This protein binds this small molecule.
Small molecule (SMILES): Nc1nc2c(ncn2[C@@H]2O[C@H](CO[P](=O)(O)O[P](=O)(O)NP(=O)(O)O)[C@@H](O)[C@H]2O)c(=O)[nH]1

Sequence of chain 1.A:
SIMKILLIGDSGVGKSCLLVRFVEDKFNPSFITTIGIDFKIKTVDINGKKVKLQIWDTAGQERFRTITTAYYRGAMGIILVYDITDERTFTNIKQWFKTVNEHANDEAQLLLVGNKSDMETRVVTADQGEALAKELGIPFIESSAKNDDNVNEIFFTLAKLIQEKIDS

Binding-site contacts:
Ligand atom O3A contacts residue GLY15 of chain 1.A at 3.2 Å (h-bond).
Ligand atom C3' contacts residue SER31 of chain 1.A at 3.4 Å.
Ligand atom O6 contacts residue ASN116 of chain 1.A at 3.5 Å (h-bond).
Ligand atom O3G contacts residue SER12 of chain 1.A at 3.3 Å.
Ligand atom O3G contacts residue GLY61 of chain 1.A at 2.8 Å (h-bond).
Ligand atom O1B contacts residue VAL14 of chain 1.A at 3.3 Å (h-bond).
Ligand atom N2 contacts residue ASP119 of chain 1.A at 3.0 Å (salt-bridge).
Ligand atom C6 contacts residue LYS117 of chain 1.A at 3.5 Å.
Ligand atom O3' contacts residue SER31 of chain 1.A at 3.5 Å.
Ligand atom O2G contacts residue MG1 of chain 1.C at 2.0 Å.
Ligand atom N2 contacts residue MET120 of chain 1.A at 3.5 Å (h-bond).
Ligand atom O1B contacts residue GLY13 of chain 1.A at 3.5 Å (h-bond).
Ligand atom O6 contacts residue LYS147 of chain 1.A at 3.3 Å (salt-bridge).
Ligand atom N2 contacts residue LYS147 of chain 1.A at 3.5 Å.
Ligand atom O1A contacts residue SER17 of chain 1.A at 3.4 Å (h-bond).
Ligand atom O2B contacts residue MG1 of chain 1.C at 2.1 Å.
Ligand atom O1A contacts residue GLY15 of chain 1.A at 3.3 Å.
Ligand atom N1 contacts residue LYS147 of chain 1.A at 3.5 Å.
Ligand atom N7 contacts residue ASN116 of chain 1.A at 3.3 Å (h-bond).
Ligand atom O2B contacts residue SER17 of chain 1.A at 2.9 Å (h-bond).
Ligand atom O2B contacts residue LYS16 of chain 1.A at 3.5 Å (salt-bridge).
Ligand atom O1G contacts residue SER12 of chain 1.A at 2.6 Å (h-bond).
Ligand atom PB contacts residue MG1 of chain 1.C at 3.2 Å.
Ligand atom N3B contacts residue GLY13 of chain 1.A at 2.9 Å (h-bond).
Ligand atom N1 contacts residue ASP119 of chain 1.A at 2.8 Å (salt-bridge).
Ligand atom O1A contacts residue CYS18 of chain 1.A at 2.8 Å (h-bond).
Ligand atom O1G contacts residue THR34 of chain 1.A at 2.8 Å (h-bond).
Ligand atom O1B contacts residue LYS16 of chain 1.A at 2.9 Å (salt-bridge).
Ligand atom O2' contacts residue ASN29 of chain 1.A at 2.6 Å (h-bond).
Ligand atom O3' contacts residue PRO30 of chain 1.A at 3.0 Å (h-bond).
Ligand atom PG contacts residue MG1 of chain 1.C at 3.1 Å.
Ligand atom O4' contacts residue LYS117 of chain 1.A at 3.5 Å (salt-bridge).
Ligand atom O2' contacts residue PHE28 of chain 1.A at 3.4 Å.
Ligand atom O3G contacts residue LYS16 of chain 1.A at 2.6 Å (salt-bridge).
Ligand atom O6 contacts residue ASP119 of chain 1.A at 3.4 Å (salt-bridge).
Ligand atom O6 contacts residue ALA146 of chain 1.A at 2.9 Å (h-bond).
Ligand atom O2' contacts residue PRO30 of chain 1.A at 3.2 Å (h-bond).
Ligand atom O2G contacts residue THR35 of chain 1.A at 3.0 Å (h-bond).
Ligand atom O1B contacts residue GLY15 of chain 1.A at 3.0 Å (h-bond).
Ligand atom N3B contacts residue MG1 of chain 1.C at 3.4 Å.